This small molecule binds to this protein.
Small molecule (SMILES): CC(=O)N[C@@H]1[C@@H](O)[C@H](O)[C@@H](CO)O[C@H]1O

Binding-site contacts:
Ligand atom C7 contacts residue SER357 of chain 1.D at 4.1 Å.
Ligand atom C7 contacts residue NAG1 of chain 1.Y at 3.9 Å.
Ligand atom O5 contacts residue SER357 of chain 1.D at 4.0 Å.
Ligand atom C8 contacts residue SER333 of chain 1.D at 4.0 Å.
Ligand atom C3 contacts residue NAG1 of chain 1.Y at 4.3 Å.
Ligand atom N2 contacts residue NAG1 of chain 1.Y at 4.5 Å.
Ligand atom C5 contacts residue ASN332 of chain 1.D at 3.7 Å.
Ligand atom C7 contacts residue SER333 of chain 1.D at 4.4 Å.
Ligand atom N2 contacts residue SER333 of chain 1.D at 4.0 Å.
Ligand atom C1 contacts residue SER357 of chain 1.D at 3.8 Å.
Ligand atom O7 contacts residue SER357 of chain 1.D at 3.3 Å (h-bond).
Ligand atom C1 contacts residue ASN332 of chain 1.D at 1.4 Å.
Ligand atom C7 contacts residue ASN332 of chain 1.D at 3.4 Å.
Ligand atom C4 contacts residue NAG1 of chain 1.Y at 4.2 Å.
Ligand atom N2 contacts residue SER357 of chain 1.D at 4.4 Å.
Ligand atom O5 contacts residue ASN332 of chain 1.D at 2.4 Å (h-bond).
Ligand atom C3 contacts residue ASN332 of chain 1.D at 3.8 Å.
Ligand atom N2 contacts residue ASN332 of chain 1.D at 2.9 Å (h-bond).
Ligand atom O6 contacts residue NAG1 of chain 1.Y at 3.8 Å.
Ligand atom C2 contacts residue ASN332 of chain 1.D at 2.4 Å.
Ligand atom C4 contacts residue ASN332 of chain 1.D at 4.2 Å.
Ligand atom C8 contacts residue NAG1 of chain 1.Y at 4.5 Å.
Ligand atom C2 contacts residue NAG1 of chain 1.Y at 4.3 Å.
Ligand atom O7 contacts residue NAG1 of chain 1.Y at 3.1 Å (h-bond).
Ligand atom O7 contacts residue ASN355 of chain 1.D at 3.9 Å.
Ligand atom C2 contacts residue SER357 of chain 1.D at 4.0 Å.
Ligand atom C8 contacts residue THR341 of chain 1.D at 3.9 Å.
Ligand atom O3 contacts residue NAG1 of chain 1.Y at 3.6 Å.
Ligand atom O7 contacts residue ASN332 of chain 1.D at 3.5 Å (h-bond).
Ligand atom C8 contacts residue ASN332 of chain 1.D at 4.5 Å.

Sequence of chain 1.D:
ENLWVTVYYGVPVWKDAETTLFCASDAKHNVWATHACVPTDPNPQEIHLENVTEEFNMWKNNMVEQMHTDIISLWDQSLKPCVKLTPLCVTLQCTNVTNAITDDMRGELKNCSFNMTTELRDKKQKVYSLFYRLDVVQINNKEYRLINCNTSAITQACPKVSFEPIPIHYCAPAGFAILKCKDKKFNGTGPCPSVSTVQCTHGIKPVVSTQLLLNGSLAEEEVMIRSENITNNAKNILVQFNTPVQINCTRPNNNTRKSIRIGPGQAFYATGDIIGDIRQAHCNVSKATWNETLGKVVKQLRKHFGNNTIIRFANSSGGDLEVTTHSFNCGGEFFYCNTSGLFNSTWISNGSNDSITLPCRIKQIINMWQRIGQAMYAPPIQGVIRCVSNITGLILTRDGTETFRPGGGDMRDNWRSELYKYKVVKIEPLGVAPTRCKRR